Binding-site contacts:
Ligand atom O5 contacts residue GLU132 of chain 1.C at 3.8 Å.
Ligand atom O7 contacts residue GLU132 of chain 1.C at 3.8 Å.
Ligand atom C4 contacts residue ASN165 of chain 1.C at 4.2 Å.
Ligand atom O7 contacts residue ASN165 of chain 1.C at 2.9 Å (h-bond).
Ligand atom C3 contacts residue ASN165 of chain 1.C at 3.8 Å.
Ligand atom C5 contacts residue ASN165 of chain 1.C at 3.7 Å.
Ligand atom O5 contacts residue ASN165 of chain 1.C at 2.4 Å (h-bond).
Ligand atom C1 contacts residue ASN165 of chain 1.C at 1.4 Å.
Ligand atom O5 contacts residue GLN115 of chain 1.C at 3.9 Å.
Ligand atom C7 contacts residue ASN165 of chain 1.C at 3.1 Å.
Ligand atom C1 contacts residue GLU132 of chain 1.C at 3.8 Å.
Ligand atom N2 contacts residue ASN165 of chain 1.C at 2.9 Å (h-bond).
Ligand atom C2 contacts residue GLU132 of chain 1.C at 4.3 Å.
Ligand atom C2 contacts residue ASN165 of chain 1.C at 2.5 Å.
Ligand atom C8 contacts residue ASN165 of chain 1.C at 4.3 Å.
Ligand atom C1 contacts residue GLN115 of chain 1.C at 4.4 Å.

Sequence of chain 1.C:
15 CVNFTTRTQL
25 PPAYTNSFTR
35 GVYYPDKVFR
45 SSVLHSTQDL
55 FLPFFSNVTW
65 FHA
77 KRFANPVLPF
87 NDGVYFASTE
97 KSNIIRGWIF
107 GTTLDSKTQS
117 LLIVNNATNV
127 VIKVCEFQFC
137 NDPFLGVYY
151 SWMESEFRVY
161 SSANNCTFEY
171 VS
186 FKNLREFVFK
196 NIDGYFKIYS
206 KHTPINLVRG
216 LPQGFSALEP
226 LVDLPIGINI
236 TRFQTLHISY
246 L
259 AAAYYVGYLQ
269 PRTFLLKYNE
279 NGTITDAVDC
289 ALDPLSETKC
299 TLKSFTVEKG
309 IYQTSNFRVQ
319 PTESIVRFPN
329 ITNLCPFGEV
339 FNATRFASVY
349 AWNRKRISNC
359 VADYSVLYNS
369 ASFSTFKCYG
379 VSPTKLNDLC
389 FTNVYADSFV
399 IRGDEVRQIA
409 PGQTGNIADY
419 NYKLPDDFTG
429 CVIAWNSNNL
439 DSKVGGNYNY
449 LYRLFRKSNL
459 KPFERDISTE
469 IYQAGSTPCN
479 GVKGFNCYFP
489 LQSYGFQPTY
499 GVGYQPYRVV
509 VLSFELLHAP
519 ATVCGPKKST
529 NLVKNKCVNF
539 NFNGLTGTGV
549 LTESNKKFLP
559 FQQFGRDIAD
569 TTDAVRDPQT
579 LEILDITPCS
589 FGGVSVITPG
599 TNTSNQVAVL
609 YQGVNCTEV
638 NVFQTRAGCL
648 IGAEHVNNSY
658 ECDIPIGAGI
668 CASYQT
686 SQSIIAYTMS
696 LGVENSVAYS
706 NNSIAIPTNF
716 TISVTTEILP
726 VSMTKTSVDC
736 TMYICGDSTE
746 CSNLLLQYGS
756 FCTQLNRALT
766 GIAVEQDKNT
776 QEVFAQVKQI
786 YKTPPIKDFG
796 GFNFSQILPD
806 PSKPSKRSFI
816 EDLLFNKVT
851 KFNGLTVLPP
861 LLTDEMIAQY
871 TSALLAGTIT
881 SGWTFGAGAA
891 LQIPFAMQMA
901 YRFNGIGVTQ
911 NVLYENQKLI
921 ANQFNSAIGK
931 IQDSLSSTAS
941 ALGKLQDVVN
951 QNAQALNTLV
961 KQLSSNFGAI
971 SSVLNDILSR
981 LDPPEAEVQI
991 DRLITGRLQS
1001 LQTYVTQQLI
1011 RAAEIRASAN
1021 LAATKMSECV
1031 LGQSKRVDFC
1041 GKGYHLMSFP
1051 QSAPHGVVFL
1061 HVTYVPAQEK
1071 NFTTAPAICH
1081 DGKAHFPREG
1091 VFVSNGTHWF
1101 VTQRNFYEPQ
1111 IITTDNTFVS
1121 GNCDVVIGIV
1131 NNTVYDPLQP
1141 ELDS

A small-molecule ligand and the protein it binds are described below.
Small molecule (SMILES): CC(=O)N[C@@H]1[C@@H](O)[C@H](O)[C@@H](CO)O[C@H]1O